The small molecule below binds the protein below.
Small molecule (SMILES): CC(=O)N[C@@H]1[C@@H](O)[C@H](O)[C@@H](CO)O[C@H]1O

Sequence of chain 1.B:
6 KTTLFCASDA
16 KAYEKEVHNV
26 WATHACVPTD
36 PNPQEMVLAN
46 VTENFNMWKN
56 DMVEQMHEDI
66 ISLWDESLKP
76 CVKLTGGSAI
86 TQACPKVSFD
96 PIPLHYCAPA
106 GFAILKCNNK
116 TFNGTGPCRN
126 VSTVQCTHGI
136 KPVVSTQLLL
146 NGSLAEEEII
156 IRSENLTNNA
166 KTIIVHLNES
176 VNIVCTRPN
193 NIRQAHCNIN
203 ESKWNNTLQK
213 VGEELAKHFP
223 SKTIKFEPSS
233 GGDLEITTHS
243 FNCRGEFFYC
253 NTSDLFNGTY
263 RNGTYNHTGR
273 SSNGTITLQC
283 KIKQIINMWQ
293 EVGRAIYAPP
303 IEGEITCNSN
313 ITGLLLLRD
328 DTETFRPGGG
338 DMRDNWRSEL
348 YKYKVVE

Binding-site contacts:
Ligand atom O5 contacts residue ILE154 of chain 1.B at 3.5 Å (h-bond).
Ligand atom C3 contacts residue LYS212 of chain 1.B at 3.6 Å.
Ligand atom O5 contacts residue GLU152 of chain 1.B at 4.2 Å.
Ligand atom N2 contacts residue ASN173 of chain 1.B at 2.9 Å (h-bond).
Ligand atom C6 contacts residue GLU216 of chain 1.B at 3.9 Å.
Ligand atom C7 contacts residue ASN173 of chain 1.B at 3.5 Å.
Ligand atom C4 contacts residue LYS212 of chain 1.B at 3.6 Å.
Ligand atom C6 contacts residue ILE154 of chain 1.B at 4.3 Å (hydrophobic).
Ligand atom C5 contacts residue LYS212 of chain 1.B at 3.5 Å.
Ligand atom C1 contacts residue GLU153 of chain 1.B at 4.2 Å.
Ligand atom C1 contacts residue ASN173 of chain 1.B at 1.4 Å.
Ligand atom C8 contacts residue ASN173 of chain 1.B at 3.6 Å.
Ligand atom C2 contacts residue ASN173 of chain 1.B at 2.5 Å.
Ligand atom O5 contacts residue ASN173 of chain 1.B at 2.3 Å (h-bond).
Ligand atom C1 contacts residue GLU152 of chain 1.B at 4.0 Å.
Ligand atom O5 contacts residue GLU153 of chain 1.B at 3.5 Å.
Ligand atom O6 contacts residue ILE154 of chain 1.B at 3.6 Å.
Ligand atom O3 contacts residue LYS212 of chain 1.B at 4.5 Å.
Ligand atom C4 contacts residue ASN173 of chain 1.B at 4.2 Å.
Ligand atom C7 contacts residue GLU174 of chain 1.B at 3.7 Å.
Ligand atom C3 contacts residue ASN173 of chain 1.B at 3.8 Å.
Ligand atom C5 contacts residue GLU153 of chain 1.B at 4.3 Å.
Ligand atom C6 contacts residue LYS212 of chain 1.B at 4.3 Å.
Ligand atom O6 contacts residue GLU216 of chain 1.B at 3.3 Å.
Ligand atom C5 contacts residue ASN173 of chain 1.B at 3.7 Å.
Ligand atom C8 contacts residue GLU152 of chain 1.B at 3.7 Å.
Ligand atom O7 contacts residue ASN173 of chain 1.B at 4.4 Å.
Ligand atom O7 contacts residue GLU174 of chain 1.B at 3.2 Å (salt-bridge).
Ligand atom C6 contacts residue GLU153 of chain 1.B at 3.8 Å.
Ligand atom O6 contacts residue GLU153 of chain 1.B at 4.0 Å.
Ligand atom O4 contacts residue LYS212 of chain 1.B at 3.2 Å.
Ligand atom C2 contacts residue GLU152 of chain 1.B at 4.3 Å.
Ligand atom N2 contacts residue GLU174 of chain 1.B at 3.3 Å (salt-bridge).
Ligand atom O6 contacts residue LYS212 of chain 1.B at 4.1 Å.
Ligand atom C1 contacts residue ILE154 of chain 1.B at 4.3 Å (hydrophobic).